Binding-site contacts:
Ligand atom C7 contacts residue HIS311 of chain 1.B at 4.4 Å.
Ligand atom N2 contacts residue ASN135 of chain 1.B at 2.7 Å (h-bond).
Ligand atom C7 contacts residue ASN135 of chain 1.B at 3.0 Å.
Ligand atom C7 contacts residue PRO141 of chain 1.B at 4.2 Å (hydrophobic).
Ligand atom C1 contacts residue MET312 of chain 1.B at 4.0 Å (hydrophobic).
Ligand atom C5 contacts residue ASN135 of chain 1.B at 3.7 Å.
Ligand atom O3 contacts residue PRO141 of chain 1.B at 4.1 Å.
Ligand atom C8 contacts residue PRO141 of chain 1.B at 4.4 Å (hydrophobic).
Ligand atom C8 contacts residue PRO140 of chain 1.B at 3.9 Å (hydrophobic).
Ligand atom O5 contacts residue ASN135 of chain 1.B at 2.4 Å (h-bond).
Ligand atom C3 contacts residue ASN135 of chain 1.B at 3.7 Å.
Ligand atom O4 contacts residue THR148 of chain 1.B at 4.1 Å.
Ligand atom O3 contacts residue PRO140 of chain 1.B at 4.2 Å.
Ligand atom C8 contacts residue LYS134 of chain 1.B at 4.2 Å.
Ligand atom C5 contacts residue NAG1 of chain 1.H at 4.0 Å.
Ligand atom O7 contacts residue ASN135 of chain 1.B at 3.0 Å (h-bond).
Ligand atom C2 contacts residue ASN135 of chain 1.B at 2.3 Å.
Ligand atom C8 contacts residue LYS139 of chain 1.B at 3.4 Å.
Ligand atom C6 contacts residue ILE143 of chain 1.B at 4.0 Å (hydrophobic).
Ligand atom C6 contacts residue MET312 of chain 1.B at 4.3 Å (hydrophobic).
Ligand atom O6 contacts residue ILE143 of chain 1.B at 4.1 Å.
Ligand atom C4 contacts residue NAG1 of chain 1.H at 4.2 Å.
Ligand atom C5 contacts residue MET312 of chain 1.B at 4.3 Å (hydrophobic).
Ligand atom O4 contacts residue NAG1 of chain 1.H at 3.6 Å.
Ligand atom C4 contacts residue ASN135 of chain 1.B at 4.2 Å.
Ligand atom O6 contacts residue ILE143 of chain 1.B at 3.2 Å.
Ligand atom O7 contacts residue PRO141 of chain 1.B at 4.2 Å.
Ligand atom O6 contacts residue MET312 of chain 1.B at 3.3 Å.
Ligand atom O6 contacts residue VAL145 of chain 1.B at 4.0 Å.
Ligand atom C8 contacts residue GLU138 of chain 1.B at 3.4 Å.
Ligand atom O4 contacts residue ASN303 of chain 1.B at 3.2 Å (h-bond).
Ligand atom O7 contacts residue THR309 of chain 1.B at 4.3 Å.
Ligand atom O7 contacts residue HIS311 of chain 1.B at 3.5 Å.
Ligand atom C8 contacts residue ASN135 of chain 1.B at 3.3 Å.
Ligand atom O5 contacts residue MET312 of chain 1.B at 3.2 Å.
Ligand atom C3 contacts residue NAG1 of chain 1.H at 4.4 Å.
Ligand atom C1 contacts residue ASN135 of chain 1.B at 1.4 Å.
Ligand atom O3 contacts residue THR148 of chain 1.B at 3.6 Å.

Sequence of chain 1.B:
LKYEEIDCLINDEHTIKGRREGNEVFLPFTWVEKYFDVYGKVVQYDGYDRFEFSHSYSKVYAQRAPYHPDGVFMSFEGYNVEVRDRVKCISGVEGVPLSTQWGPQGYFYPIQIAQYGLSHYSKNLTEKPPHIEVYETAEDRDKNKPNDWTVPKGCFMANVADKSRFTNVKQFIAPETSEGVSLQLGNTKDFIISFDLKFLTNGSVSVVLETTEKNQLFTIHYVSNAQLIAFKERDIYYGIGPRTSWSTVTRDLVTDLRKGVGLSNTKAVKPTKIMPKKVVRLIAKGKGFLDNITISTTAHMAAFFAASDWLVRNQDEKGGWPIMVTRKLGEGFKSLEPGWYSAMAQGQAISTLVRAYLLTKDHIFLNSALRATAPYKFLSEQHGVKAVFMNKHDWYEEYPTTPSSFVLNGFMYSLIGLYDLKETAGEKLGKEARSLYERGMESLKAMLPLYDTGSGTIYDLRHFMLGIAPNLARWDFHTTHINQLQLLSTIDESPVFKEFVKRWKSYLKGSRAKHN

A small-molecule ligand and the protein it binds are described below.
Small molecule (SMILES): CC(=O)N[C@H]1[C@H](O[C@H]2[C@H](O)[C@@H](NC(C)=O)CO[C@@H]2CO)O[C@H](CO)[C@@H](O[C@@H]2O[C@H](CO[C@H]3O[C@H](CO)[C@@H](O)[C@H](O)[C@@H]3O)[C@@H](O)[C@H](O[C@H]3O[C@H](CO)[C@@H](O)[C@H](O)[C@@H]3O)[C@@H]2O)[C@@H]1O